Binding-site contacts:
Ligand atom C4 contacts residue 6PC1 of chain 1.R at 4.1 Å.
Ligand atom C1 contacts residue GLN143 of chain 1.D at 3.7 Å.
Ligand atom O1 contacts residue HIS201 of chain 1.D at 3.1 Å (h-bond).
Ligand atom C5 contacts residue ASN141 of chain 1.D at 4.3 Å.
Ligand atom O1 contacts residue LYS204 of chain 1.B at 3.9 Å.
Ligand atom C6 contacts residue HIS201 of chain 1.D at 4.3 Å.
Ligand atom C2 contacts residue HIS201 of chain 1.D at 3.5 Å.
Ligand atom C1 contacts residue HIS201 of chain 1.D at 4.2 Å.
Ligand atom C3 contacts residue GLN143 of chain 1.D at 4.0 Å.
Ligand atom O2 contacts residue HIS201 of chain 1.D at 3.8 Å.
Ligand atom C3 contacts residue ASN141 of chain 1.D at 4.1 Å.
Ligand atom C6 contacts residue LEU144 of chain 1.D at 3.9 Å (hydrophobic).
Ligand atom C4 contacts residue PRO203 of chain 1.D at 4.4 Å (hydrophobic).
Ligand atom N2 contacts residue 6PC1 of chain 1.R at 3.9 Å.
Ligand atom C5 contacts residue GLN143 of chain 1.D at 4.0 Å.
Ligand atom O1 contacts residue GLN143 of chain 1.D at 3.6 Å (h-bond).
Ligand atom O1 contacts residue ARG192 of chain 1.B at 2.8 Å (salt-bridge).
Ligand atom O2 contacts residue LYS204 of chain 1.B at 2.9 Å (salt-bridge).
Ligand atom C2 contacts residue LYS204 of chain 1.B at 3.9 Å.
Ligand atom C1 contacts residue PRO203 of chain 1.D at 4.1 Å (hydrophobic).
Ligand atom C6 contacts residue PRO203 of chain 1.D at 3.6 Å (hydrophobic).
Ligand atom C2 contacts residue ARG192 of chain 1.B at 3.4 Å.
Ligand atom O2 contacts residue ARG192 of chain 1.B at 2.8 Å (salt-bridge).
Ligand atom C6 contacts residue GLN143 of chain 1.D at 3.8 Å.
Ligand atom N2 contacts residue LYS204 of chain 1.B at 3.9 Å.
Ligand atom C4 contacts residue GLN143 of chain 1.D at 4.1 Å.
Ligand atom C2 contacts residue GLN143 of chain 1.D at 4.3 Å.
Ligand atom O2 contacts residue PRO203 of chain 1.B at 3.6 Å.
Ligand atom C5 contacts residue PRO203 of chain 1.D at 3.7 Å (hydrophobic).
Ligand atom C3 contacts residue 6PC1 of chain 1.R at 3.3 Å.
Ligand atom N2 contacts residue GLN143 of chain 1.D at 3.8 Å.
Ligand atom C4 contacts residue ASN141 of chain 1.D at 3.6 Å.
Ligand atom C5 contacts residue LEU144 of chain 1.D at 3.5 Å (hydrophobic).

A protein and the small-molecule ligand that binds it are described below.
Small molecule (SMILES): O=C(O)c1ccccn1

Sequence of chain 1.B:
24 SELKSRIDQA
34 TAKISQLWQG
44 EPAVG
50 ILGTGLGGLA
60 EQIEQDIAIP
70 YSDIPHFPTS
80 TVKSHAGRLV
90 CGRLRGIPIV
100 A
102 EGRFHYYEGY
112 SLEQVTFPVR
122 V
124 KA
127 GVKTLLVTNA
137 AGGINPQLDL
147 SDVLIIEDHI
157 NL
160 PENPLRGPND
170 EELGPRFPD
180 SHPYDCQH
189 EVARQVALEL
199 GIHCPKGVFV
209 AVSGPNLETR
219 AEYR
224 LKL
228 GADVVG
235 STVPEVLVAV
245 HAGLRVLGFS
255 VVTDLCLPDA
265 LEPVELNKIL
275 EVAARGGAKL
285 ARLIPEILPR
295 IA

Sequence of chain 1.D:
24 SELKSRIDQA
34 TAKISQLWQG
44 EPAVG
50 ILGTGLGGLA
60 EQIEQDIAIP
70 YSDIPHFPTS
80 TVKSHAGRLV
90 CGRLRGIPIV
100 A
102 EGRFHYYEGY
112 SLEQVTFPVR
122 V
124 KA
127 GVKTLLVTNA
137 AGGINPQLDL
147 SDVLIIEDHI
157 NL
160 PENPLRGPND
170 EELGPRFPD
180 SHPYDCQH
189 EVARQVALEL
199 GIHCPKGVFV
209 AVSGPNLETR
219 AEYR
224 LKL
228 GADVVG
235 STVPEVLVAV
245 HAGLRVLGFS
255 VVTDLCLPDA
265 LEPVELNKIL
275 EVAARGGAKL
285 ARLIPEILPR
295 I